Sequence of chain 4.A:
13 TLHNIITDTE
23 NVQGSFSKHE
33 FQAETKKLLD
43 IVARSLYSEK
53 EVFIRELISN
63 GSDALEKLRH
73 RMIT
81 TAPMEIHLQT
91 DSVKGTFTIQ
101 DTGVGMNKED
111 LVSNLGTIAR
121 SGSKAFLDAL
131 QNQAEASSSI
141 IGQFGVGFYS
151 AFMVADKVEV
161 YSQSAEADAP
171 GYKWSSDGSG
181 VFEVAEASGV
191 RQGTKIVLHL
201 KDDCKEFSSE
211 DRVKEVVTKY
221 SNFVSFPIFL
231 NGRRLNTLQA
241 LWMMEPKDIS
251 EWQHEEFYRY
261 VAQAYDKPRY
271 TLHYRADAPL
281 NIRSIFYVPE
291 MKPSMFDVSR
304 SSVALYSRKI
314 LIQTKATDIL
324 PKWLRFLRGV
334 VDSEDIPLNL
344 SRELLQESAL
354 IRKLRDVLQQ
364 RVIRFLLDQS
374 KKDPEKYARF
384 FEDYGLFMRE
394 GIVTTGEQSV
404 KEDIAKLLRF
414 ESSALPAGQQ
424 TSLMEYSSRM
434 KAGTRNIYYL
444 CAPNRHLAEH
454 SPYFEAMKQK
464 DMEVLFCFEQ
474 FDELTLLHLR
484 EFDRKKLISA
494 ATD

Binding-site contacts:
Ligand atom N3B contacts residue PHE144 of chain 4.A at 3.3 Å (h-bond).
Ligand atom N3B contacts residue GLN143 of chain 4.A at 3.1 Å (h-bond).
Ligand atom O1A contacts residue MG1 of chain 4.D at 2.1 Å.
Ligand atom N3 contacts residue MET106 of chain 4.A at 3.6 Å.
Ligand atom O3A contacts residue GLY145 of chain 4.A at 3.2 Å.
Ligand atom C2 contacts residue ALA66 of chain 4.A at 3.6 Å (hydrophobic).
Ligand atom O1G contacts residue GLY145 of chain 4.A at 3.1 Å (h-bond).
Ligand atom PA contacts residue PHE148 of chain 4.A at 3.5 Å.
Ligand atom O2A contacts residue PHE148 of chain 4.A at 2.9 Å (h-bond).
Ligand atom O2B contacts residue MG1 of chain 4.D at 2.2 Å.
Ligand atom O1A contacts residue ASN62 of chain 4.A at 2.9 Å (h-bond).
Ligand atom PG contacts residue PHE144 of chain 4.A at 3.6 Å.
Ligand atom O3G contacts residue ARG345 of chain 4.A at 2.7 Å (salt-bridge).
Ligand atom O1G contacts residue VAL146 of chain 4.A at 2.9 Å (h-bond).
Ligand atom O1G contacts residue GLY147 of chain 4.A at 2.8 Å (h-bond).
Ligand atom O2B contacts residue ASN62 of chain 4.A at 3.0 Å (h-bond).
Ligand atom N1 contacts residue THR194 of chain 4.A at 3.4 Å (h-bond).
Ligand atom O3G contacts residue GLY142 of chain 4.A at 3.5 Å.
Ligand atom O2G contacts residue GLU58 of chain 4.A at 3.5 Å (salt-bridge).
Ligand atom O2A contacts residue GLY147 of chain 4.A at 3.2 Å (h-bond).
Ligand atom N1 contacts residue ALA66 of chain 4.A at 3.2 Å.
Ligand atom PG contacts residue MG1 of chain 4.D at 3.3 Å.
Ligand atom O3' contacts residue GLY122 of chain 4.A at 2.9 Å (h-bond).
Ligand atom O2G contacts residue MG1 of chain 4.D at 2.1 Å.
Ligand atom O3G contacts residue PHE144 of chain 4.A at 3.0 Å (h-bond).
Ligand atom N3B contacts residue GLY145 of chain 4.A at 3.0 Å (h-bond).
Ligand atom O1A contacts residue GLY147 of chain 4.A at 3.6 Å.
Ligand atom O2' contacts residue ASN114 of chain 4.A at 3.3 Å (h-bond).
Ligand atom O3G contacts residue GLN143 of chain 4.A at 2.7 Å (h-bond).
Ligand atom O2A contacts residue VAL146 of chain 4.A at 3.4 Å.
Ligand atom N7 contacts residue ASN62 of chain 4.A at 3.4 Å.
Ligand atom PB contacts residue MG1 of chain 4.D at 3.1 Å.
Ligand atom O1B contacts residue SER121 of chain 4.A at 2.5 Å (h-bond).
Ligand atom O2A contacts residue GLY145 of chain 4.A at 3.5 Å.
Ligand atom O3A contacts residue MG1 of chain 4.D at 3.5 Å.
Ligand atom O1A contacts residue PHE148 of chain 4.A at 3.2 Å (h-bond).
Ligand atom PG contacts residue GLY145 of chain 4.A at 3.6 Å.
Ligand atom PA contacts residue MG1 of chain 4.D at 3.3 Å.
Ligand atom N3B contacts residue GLY142 of chain 4.A at 3.5 Å.
Ligand atom N6 contacts residue ASP101 of chain 4.A at 2.9 Å (salt-bridge).

The small molecule below binds the protein below.
Small molecule (SMILES): Nc1ncnc2c1ncn2[C@@H]1O[C@H](CO[P](=O)(O)O[P](=O)(O)NP(=O)(O)O)[C@@H](O)[C@H]1O